Binding-site contacts:
Ligand atom C1' contacts residue ALA38 of chain 1.D at 3.9 Å (hydrophobic).
Ligand atom OP1 contacts residue VAL65 of chain 1.D at 3.9 Å.
Ligand atom C3' contacts residue GLY66 of chain 1.D at 3.9 Å.
Ligand atom P contacts residue GLY64 of chain 1.D at 3.8 Å.
Ligand atom C3' contacts residue GLY64 of chain 1.D at 3.9 Å.
Ligand atom OP1 contacts residue GLY64 of chain 1.D at 2.6 Å (h-bond).
Ligand atom P contacts residue THR67 of chain 1.D at 4.0 Å.
Ligand atom O3' contacts residue ILE69 of chain 1.D at 3.7 Å.
Ligand atom P contacts residue LYS68 of chain 1.D at 3.8 Å.
Ligand atom OP2 contacts residue VAL65 of chain 1.D at 4.0 Å.
Ligand atom OP1 contacts residue TYR39 of chain 1.D at 3.5 Å (h-bond).
Ligand atom C4' contacts residue GLY64 of chain 1.D at 3.6 Å.
Ligand atom P contacts residue ILE69 of chain 1.D at 3.8 Å.
Ligand atom OP1 contacts residue LYS68 of chain 1.D at 3.4 Å (salt-bridge).
Ligand atom OP2 contacts residue THR67 of chain 1.D at 3.7 Å.
Ligand atom N3 contacts residue ALA38 of chain 1.D at 4.0 Å.
Ligand atom O3' contacts residue GLY64 of chain 1.D at 3.5 Å.
Ligand atom OP1 contacts residue GLY66 of chain 1.D at 3.1 Å (h-bond).
Ligand atom N1 contacts residue HIS34 of chain 1.D at 3.6 Å.
Ligand atom C6 contacts residue HIS34 of chain 1.D at 4.0 Å.
Ligand atom C5' contacts residue TYR39 of chain 1.D at 3.2 Å (hydrophobic).
Ligand atom O5' contacts residue LYS35 of chain 1.D at 3.7 Å.
Ligand atom OP2 contacts residue LYS35 of chain 1.D at 3.3 Å.
Ligand atom P contacts residue LYS35 of chain 1.D at 3.9 Å.
Ligand atom OP1 contacts residue THR67 of chain 1.D at 3.6 Å.
Ligand atom OP2 contacts residue LYS68 of chain 1.D at 3.7 Å.
Ligand atom P contacts residue GLY66 of chain 1.D at 3.8 Å.
Ligand atom C4' contacts residue TYR39 of chain 1.D at 4.1 Å (hydrophobic).
Ligand atom OP1 contacts residue LYS68 of chain 1.D at 3.7 Å.
Ligand atom OP3 contacts residue LYS68 of chain 1.D at 2.8 Å (salt-bridge).
Ligand atom OP2 contacts residue GLY66 of chain 1.D at 4.1 Å.
Ligand atom O3' contacts residue VAL65 of chain 1.D at 4.1 Å.
Ligand atom P contacts residue LYS68 of chain 1.D at 3.6 Å.
Ligand atom N7 contacts residue LYS35 of chain 1.D at 3.9 Å.
Ligand atom OP2 contacts residue LYS68 of chain 1.D at 3.2 Å (salt-bridge).
Ligand atom O5' contacts residue GLY66 of chain 1.D at 3.4 Å.
Ligand atom C8 contacts residue LYS35 of chain 1.D at 3.7 Å.
Ligand atom O4' contacts residue ALA38 of chain 1.D at 3.4 Å.
Ligand atom OP1 contacts residue ILE69 of chain 1.D at 2.7 Å (h-bond).
Ligand atom OP1 contacts residue PRO63 of chain 1.D at 3.6 Å.

Sequence of chain 1.D:
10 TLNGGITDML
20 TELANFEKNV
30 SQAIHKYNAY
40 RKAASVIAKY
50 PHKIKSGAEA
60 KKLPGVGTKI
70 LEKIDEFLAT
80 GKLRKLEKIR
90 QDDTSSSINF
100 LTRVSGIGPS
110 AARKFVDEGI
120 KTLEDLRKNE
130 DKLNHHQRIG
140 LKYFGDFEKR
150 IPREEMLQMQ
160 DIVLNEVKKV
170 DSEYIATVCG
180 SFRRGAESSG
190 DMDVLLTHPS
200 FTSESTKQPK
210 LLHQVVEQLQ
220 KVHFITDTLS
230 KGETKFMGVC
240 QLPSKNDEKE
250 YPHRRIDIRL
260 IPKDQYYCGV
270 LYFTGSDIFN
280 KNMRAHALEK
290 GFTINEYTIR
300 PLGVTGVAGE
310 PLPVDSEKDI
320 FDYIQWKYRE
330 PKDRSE

The protein below binds the small molecule below.
Small molecule (SMILES): Cc1cn([C@H]2C[C@H](O[P](=O)(O)OC[C@H]3O[C@@H](n4ccc(N)nc4=O)C[C@@H]3O[P](=O)(O)OC[C@H]3O[C@@H](n4cnc5c(=O)nc(N)[nH]c54)C[C@@H]3O[P](=O)(O)OC[C@H]3O[C@@H](n4cnc5c(=O)nc(N)[nH]c54)C[C@@H]3O)[C@@H](CO[P](=O)(O)O[C@H]3C[C@H](n4cnc5c(=O)nc(N)[nH]c54)O[C@@H]3COP(=O)(O)O)O2)c(=O)[nH]c1=O